Binding-site contacts:
Ligand atom N1 contacts residue TYR102 of chain 4.A at 3.5 Å.
Ligand atom C6 contacts residue TYR102 of chain 4.A at 3.7 Å (hydrophobic).
Ligand atom C5 contacts residue LEU101 of chain 4.A at 4.1 Å (hydrophobic).
Ligand atom O4 contacts residue ASP210 of chain 4.A at 2.5 Å (salt-bridge).
Ligand atom C1 contacts residue LEU101 of chain 4.A at 3.6 Å (hydrophobic).
Ligand atom C11 contacts residue TYR102 of chain 4.A at 3.9 Å (hydrophobic).
Ligand atom O6 contacts residue GLY100 of chain 4.A at 3.3 Å.
Ligand atom O6 contacts residue TYR102 of chain 4.A at 3.0 Å (h-bond).
Ligand atom O3 contacts residue GLY229 of chain 4.A at 3.7 Å.
Ligand atom C4 contacts residue ARG230 of chain 4.A at 3.7 Å.
Ligand atom O4 contacts residue ARG230 of chain 4.A at 3.3 Å (salt-bridge).
Ligand atom C6 contacts residue ASP210 of chain 4.A at 3.4 Å.
Ligand atom C12 contacts residue LEU101 of chain 4.A at 3.8 Å (hydrophobic).
Ligand atom O5 contacts residue LEU101 of chain 4.A at 3.1 Å (h-bond).
Ligand atom O4 contacts residue TYR14 of chain 4.A at 3.9 Å.
Ligand atom O6 contacts residue LEU101 of chain 4.A at 3.1 Å (h-bond).
Ligand atom C4 contacts residue ASN16 of chain 4.A at 3.9 Å.
Ligand atom C9 contacts residue LEU101 of chain 4.A at 3.6 Å (hydrophobic).
Ligand atom C5 contacts residue TYR14 of chain 4.A at 4.1 Å (hydrophobic).
Ligand atom C3 contacts residue ARG230 of chain 4.A at 3.9 Å.
Ligand atom C6 contacts residue ALA209 of chain 4.A at 3.4 Å (hydrophobic).
Ligand atom C6 contacts residue LEU101 of chain 4.A at 4.0 Å (hydrophobic).
Ligand atom C6 contacts residue TYR14 of chain 4.A at 4.0 Å (hydrophobic).
Ligand atom O3 contacts residue ARG230 of chain 4.A at 2.9 Å (salt-bridge).
Ligand atom O5 contacts residue TYR102 of chain 4.A at 4.0 Å.
Ligand atom C3 contacts residue ASN16 of chain 4.A at 4.1 Å.
Ligand atom O6 contacts residue ASP210 of chain 4.A at 2.7 Å (salt-bridge).
Ligand atom O4 contacts residue GLY229 of chain 4.A at 4.0 Å.
Ligand atom N1 contacts residue TYR14 of chain 4.A at 3.3 Å (h-bond).
Ligand atom N1 contacts residue LEU101 of chain 4.A at 3.9 Å.
Ligand atom O2 contacts residue GLY100 of chain 4.A at 3.7 Å.
Ligand atom O2 contacts residue LEU101 of chain 4.A at 3.5 Å (h-bond).
Ligand atom C8 contacts residue LEU101 of chain 4.A at 3.7 Å (hydrophobic).
Ligand atom C5 contacts residue ASP210 of chain 4.A at 4.0 Å.
Ligand atom C14 contacts residue LEU101 of chain 4.A at 4.1 Å (hydrophobic).
Ligand atom C4 contacts residue ASP210 of chain 4.A at 3.3 Å.
Ligand atom O6 contacts residue ALA209 of chain 4.A at 3.2 Å.
Ligand atom C10 contacts residue LEU101 of chain 4.A at 4.1 Å (hydrophobic).
Ligand atom C11 contacts residue TYR14 of chain 4.A at 3.2 Å (hydrophobic).
Ligand atom O4 contacts residue ASN16 of chain 4.A at 2.9 Å (h-bond).

Sequence of chain 4.A:
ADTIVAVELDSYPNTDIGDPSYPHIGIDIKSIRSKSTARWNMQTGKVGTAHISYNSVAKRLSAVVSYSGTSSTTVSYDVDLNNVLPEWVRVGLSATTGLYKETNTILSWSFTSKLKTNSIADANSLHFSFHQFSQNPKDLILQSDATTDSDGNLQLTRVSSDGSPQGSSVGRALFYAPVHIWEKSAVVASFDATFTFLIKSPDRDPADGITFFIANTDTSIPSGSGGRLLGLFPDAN

The small molecule below binds the protein below.
Small molecule (SMILES): OC[C@H]1O[C@H](Oc2c[nH]c3ccc(Br)c(Cl)c23)[C@@H](O)[C@@H](O)[C@@H]1O